This protein binds this small molecule.
Small molecule (SMILES): O=S(=O)(O)CCO

Binding-site contacts:
Ligand atom O5 contacts residue TYR565 of chain 1.C at 3.5 Å.
Ligand atom O7 contacts residue PHE660 of chain 1.C at 4.2 Å.
Ligand atom O4 contacts residue ARG167 of chain 1.C at 3.2 Å (salt-bridge).
Ligand atom C1 contacts residue THR290 of chain 1.C at 3.5 Å.
Ligand atom C1 contacts residue PHE660 of chain 1.C at 3.4 Å (hydrophobic).
Ligand atom O4 contacts residue PHE660 of chain 1.C at 4.2 Å.
Ligand atom C2 contacts residue PHE660 of chain 1.C at 3.5 Å (hydrophobic).
Ligand atom O5 contacts residue GLN171 of chain 1.C at 3.1 Å (h-bond).
Ligand atom O5 contacts residue ILE170 of chain 1.C at 3.8 Å.
Ligand atom O7 contacts residue GLN171 of chain 1.C at 3.3 Å (h-bond).
Ligand atom O6 contacts residue GLN171 of chain 1.C at 3.3 Å.
Ligand atom S3 contacts residue GLN171 of chain 1.C at 4.1 Å.
Ligand atom C1 contacts residue GLN171 of chain 1.C at 4.1 Å.
Ligand atom O7 contacts residue ILE170 of chain 1.C at 3.3 Å.
Ligand atom S3 contacts residue ARG167 of chain 1.C at 4.1 Å.
Ligand atom O6 contacts residue THR290 of chain 1.C at 3.9 Å.
Ligand atom O4 contacts residue TYR463 of chain 1.C at 4.4 Å.
Ligand atom S3 contacts residue PHE660 of chain 1.C at 4.3 Å.
Ligand atom O6 contacts residue SER444 of chain 1.C at 3.9 Å.
Ligand atom O4 contacts residue ILE170 of chain 1.C at 3.5 Å.
Ligand atom C2 contacts residue CYS446 of chain 1.C at 4.5 Å (hydrophobic).
Ligand atom C2 contacts residue TYR463 of chain 1.C at 4.2 Å (hydrophobic).
Ligand atom O4 contacts residue ARG656 of chain 1.C at 2.8 Å (salt-bridge).
Ligand atom O7 contacts residue ARG167 of chain 1.C at 3.3 Å (salt-bridge).
Ligand atom C2 contacts residue ARG656 of chain 1.C at 3.1 Å.
Ligand atom S3 contacts residue ARG656 of chain 1.C at 3.3 Å (salt-bridge).
Ligand atom O6 contacts residue GLY445 of chain 1.C at 3.5 Å.
Ligand atom O6 contacts residue CYS446 of chain 1.C at 3.0 Å (h-bond).
Ligand atom O6 contacts residue ARG656 of chain 1.C at 4.4 Å.
Ligand atom O6 contacts residue GLU448 of chain 1.C at 2.7 Å (salt-bridge).
Ligand atom C1 contacts residue GLY445 of chain 1.C at 4.5 Å.
Ligand atom C1 contacts residue GLU448 of chain 1.C at 3.6 Å.
Ligand atom O7 contacts residue THR290 of chain 1.C at 4.3 Å.
Ligand atom O6 contacts residue THR447 of chain 1.C at 4.4 Å.
Ligand atom O5 contacts residue GLU448 of chain 1.C at 3.9 Å.
Ligand atom C1 contacts residue CYS446 of chain 1.C at 3.6 Å (hydrophobic).
Ligand atom S3 contacts residue ILE170 of chain 1.C at 3.7 Å.
Ligand atom O5 contacts residue ARG656 of chain 1.C at 2.9 Å (salt-bridge).
Ligand atom C2 contacts residue GLU448 of chain 1.C at 3.6 Å.

Sequence of chain 1.C:
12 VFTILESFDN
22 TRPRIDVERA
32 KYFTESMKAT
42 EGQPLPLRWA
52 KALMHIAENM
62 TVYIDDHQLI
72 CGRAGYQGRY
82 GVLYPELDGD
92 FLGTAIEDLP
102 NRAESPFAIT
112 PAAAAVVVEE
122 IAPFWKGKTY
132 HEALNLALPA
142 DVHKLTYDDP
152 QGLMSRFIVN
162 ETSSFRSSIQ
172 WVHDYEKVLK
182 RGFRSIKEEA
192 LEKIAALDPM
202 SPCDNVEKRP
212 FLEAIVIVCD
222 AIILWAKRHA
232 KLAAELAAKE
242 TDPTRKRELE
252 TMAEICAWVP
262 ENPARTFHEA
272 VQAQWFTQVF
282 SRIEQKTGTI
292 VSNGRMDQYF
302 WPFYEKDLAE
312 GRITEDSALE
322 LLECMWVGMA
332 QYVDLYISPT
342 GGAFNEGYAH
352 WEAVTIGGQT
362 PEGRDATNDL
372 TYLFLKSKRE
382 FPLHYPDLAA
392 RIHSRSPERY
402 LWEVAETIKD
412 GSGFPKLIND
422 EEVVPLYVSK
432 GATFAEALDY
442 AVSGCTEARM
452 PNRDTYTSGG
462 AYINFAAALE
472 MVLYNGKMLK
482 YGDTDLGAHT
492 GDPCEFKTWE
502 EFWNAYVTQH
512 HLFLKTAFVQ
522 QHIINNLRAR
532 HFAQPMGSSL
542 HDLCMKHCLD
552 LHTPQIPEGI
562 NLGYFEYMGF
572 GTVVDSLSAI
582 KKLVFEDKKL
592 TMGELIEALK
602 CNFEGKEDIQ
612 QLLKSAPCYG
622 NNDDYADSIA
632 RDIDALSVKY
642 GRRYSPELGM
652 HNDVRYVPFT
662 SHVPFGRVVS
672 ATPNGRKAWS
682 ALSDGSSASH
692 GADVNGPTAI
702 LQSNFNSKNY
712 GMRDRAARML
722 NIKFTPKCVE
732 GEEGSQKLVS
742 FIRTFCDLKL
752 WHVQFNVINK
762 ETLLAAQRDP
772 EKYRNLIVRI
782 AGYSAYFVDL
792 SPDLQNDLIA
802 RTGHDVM